Binding-site contacts:
Ligand atom C36 contacts residue VAL402 of chain 1.A at 3.8 Å (hydrophobic).
Ligand atom C7 contacts residue VAL402 of chain 1.A at 3.8 Å (hydrophobic).
Ligand atom C20 contacts residue GLN183 of chain 1.A at 3.7 Å.
Ligand atom C12 contacts residue PHE403 of chain 1.A at 3.7 Å (hydrophobic).
Ligand atom C17 contacts residue PHE403 of chain 1.A at 3.7 Å (hydrophobic).
Ligand atom O37 contacts residue HEM1 of chain 1.B at 3.0 Å (h-bond).
Ligand atom O38 contacts residue ARG67 of chain 1.A at 3.6 Å.
Ligand atom C18 contacts residue VAL99 of chain 1.A at 3.7 Å (hydrophobic).
Ligand atom N3 contacts residue SER186 of chain 1.A at 3.5 Å (h-bond).
Ligand atom C6 contacts residue SER186 of chain 1.A at 3.6 Å.
Ligand atom O40 contacts residue THR187 of chain 1.A at 2.4 Å (h-bond).
Ligand atom C8 contacts residue VAL402 of chain 1.A at 3.7 Å (hydrophobic).
Ligand atom C36 contacts residue SER186 of chain 1.A at 3.7 Å.
Ligand atom C19 contacts residue PHE403 of chain 1.A at 3.7 Å (hydrophobic).
Ligand atom C35 contacts residue ARG67 of chain 1.A at 3.4 Å.
Ligand atom C1 contacts residue TRP97 of chain 1.A at 3.5 Å (hydrophobic).
Ligand atom C15 contacts residue PHE403 of chain 1.A at 3.8 Å (hydrophobic).
Ligand atom C9 contacts residue PHE100 of chain 1.A at 3.8 Å (hydrophobic).
Ligand atom O37 contacts residue THR305 of chain 1.A at 3.2 Å (h-bond).
Ligand atom C20 contacts residue TRP97 of chain 1.A at 3.6 Å (hydrophobic).
Ligand atom C19 contacts residue SER186 of chain 1.A at 3.5 Å.
Ligand atom C13 contacts residue PHE403 of chain 1.A at 3.6 Å (hydrophobic).
Ligand atom C18 contacts residue TRP97 of chain 1.A at 3.8 Å (hydrophobic).
Ligand atom O39 contacts residue SER186 of chain 1.A at 2.7 Å (h-bond).
Ligand atom C5 contacts residue SER186 of chain 1.A at 3.6 Å.
Ligand atom N2 contacts residue HIS250 of chain 1.A at 3.8 Å.
Ligand atom C14 contacts residue HEM1 of chain 1.B at 3.7 Å.
Ligand atom C35 contacts residue HEM1 of chain 1.B at 3.2 Å.
Ligand atom C14 contacts residue PHE403 of chain 1.A at 3.7 Å (hydrophobic).
Ligand atom O37 contacts residue VAL304 of chain 1.A at 3.2 Å.
Ligand atom O38 contacts residue VAL99 of chain 1.A at 3.2 Å.
Ligand atom C36 contacts residue THR187 of chain 1.A at 3.2 Å.
Ligand atom C15 contacts residue HEM1 of chain 1.B at 3.5 Å.
Ligand atom N3 contacts residue GLN183 of chain 1.A at 3.0 Å (h-bond).
Ligand atom N2 contacts residue VAL99 of chain 1.A at 3.8 Å.
Ligand atom C10 contacts residue PHE100 of chain 1.A at 3.7 Å (hydrophobic).
Ligand atom O39 contacts residue THR187 of chain 1.A at 2.9 Å (h-bond).
Ligand atom O38 contacts residue HEM1 of chain 1.B at 2.6 Å (h-bond).
Ligand atom O37 contacts residue ARG67 of chain 1.A at 3.0 Å (salt-bridge).
Ligand atom C20 contacts residue SER186 of chain 1.A at 3.6 Å.

Sequence of chain 1.A:
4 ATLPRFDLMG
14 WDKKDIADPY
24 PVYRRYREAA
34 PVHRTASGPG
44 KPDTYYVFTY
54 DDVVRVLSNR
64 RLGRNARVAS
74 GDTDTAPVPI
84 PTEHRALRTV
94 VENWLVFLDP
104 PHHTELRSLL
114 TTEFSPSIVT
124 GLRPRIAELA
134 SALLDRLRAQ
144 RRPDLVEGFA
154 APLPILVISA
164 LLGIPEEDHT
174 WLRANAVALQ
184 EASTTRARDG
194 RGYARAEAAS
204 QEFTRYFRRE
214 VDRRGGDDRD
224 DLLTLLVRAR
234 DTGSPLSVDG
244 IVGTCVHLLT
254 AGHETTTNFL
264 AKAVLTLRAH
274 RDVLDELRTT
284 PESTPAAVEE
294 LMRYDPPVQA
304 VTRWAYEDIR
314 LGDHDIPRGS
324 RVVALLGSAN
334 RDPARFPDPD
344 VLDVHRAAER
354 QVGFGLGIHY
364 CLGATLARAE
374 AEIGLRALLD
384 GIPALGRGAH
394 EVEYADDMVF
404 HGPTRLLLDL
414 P

This protein binds this small molecule.
Small molecule (SMILES): O=C(O)c1[nH]c(C(=O)O)c(-c2c[nH]c3ccccc23)c1-c1c[nH]c2ccccc12